Sequence of chain 1.K:
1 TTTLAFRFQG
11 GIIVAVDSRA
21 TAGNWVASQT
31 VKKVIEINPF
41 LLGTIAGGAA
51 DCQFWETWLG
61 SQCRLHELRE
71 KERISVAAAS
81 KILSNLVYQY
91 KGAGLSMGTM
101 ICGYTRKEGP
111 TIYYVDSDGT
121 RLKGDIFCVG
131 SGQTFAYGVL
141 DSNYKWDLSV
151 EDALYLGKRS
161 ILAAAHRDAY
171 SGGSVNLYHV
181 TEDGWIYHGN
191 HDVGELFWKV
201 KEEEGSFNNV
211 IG

Sequence of chain 1.L:
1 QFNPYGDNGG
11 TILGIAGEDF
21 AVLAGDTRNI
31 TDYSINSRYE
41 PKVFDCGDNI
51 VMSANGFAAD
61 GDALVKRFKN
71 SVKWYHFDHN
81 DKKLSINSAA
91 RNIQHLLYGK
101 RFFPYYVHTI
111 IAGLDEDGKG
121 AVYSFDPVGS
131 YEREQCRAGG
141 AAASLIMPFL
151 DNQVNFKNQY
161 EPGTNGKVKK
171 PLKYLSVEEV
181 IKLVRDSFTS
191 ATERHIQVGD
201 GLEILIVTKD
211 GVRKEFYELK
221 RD

A protein and the small-molecule ligand that binds it are described below.
Small molecule (SMILES): CC(C)C[C@H](NC(=O)[C@H](Cc1ccccc1)NC(=O)c1cnccn1)B(O)O

Binding-site contacts:
Ligand atom O28 contacts residue THR1 of chain 1.K at 2.3 Å (h-bond).
Ligand atom C7 contacts residue THR21 of chain 1.K at 3.9 Å.
Ligand atom C10 contacts residue THR21 of chain 1.K at 3.5 Å.
Ligand atom C5 contacts residue ASP126 of chain 1.L at 3.9 Å.
Ligand atom N9 contacts residue THR21 of chain 1.K at 2.9 Å (h-bond).
Ligand atom C3 contacts residue ALA49 of chain 1.K at 3.7 Å (hydrophobic).
Ligand atom C3 contacts residue ASP126 of chain 1.L at 3.7 Å.
Ligand atom C21 contacts residue GLY47 of chain 1.K at 3.9 Å.
Ligand atom B26 contacts residue THR1 of chain 1.K at 1.4 Å.
Ligand atom N4 contacts residue ASP126 of chain 1.L at 3.4 Å.
Ligand atom N1 contacts residue THR21 of chain 1.K at 3.0 Å (h-bond).
Ligand atom C6 contacts residue ALA27 of chain 1.K at 3.7 Å (hydrophobic).
Ligand atom C21 contacts residue LYS33 of chain 1.K at 3.8 Å.
Ligand atom C24 contacts residue ILE45 of chain 1.K at 3.9 Å (hydrophobic).
Ligand atom C22 contacts residue LYS33 of chain 1.K at 3.7 Å.
Ligand atom O27 contacts residue ALA46 of chain 1.K at 3.9 Å.
Ligand atom O19 contacts residue THR21 of chain 1.K at 2.9 Å (h-bond).
Ligand atom N20 contacts residue GLY47 of chain 1.K at 3.0 Å (h-bond).
Ligand atom C10 contacts residue GLY47 of chain 1.K at 3.7 Å.
Ligand atom C22 contacts residue THR1 of chain 1.K at 2.7 Å.
Ligand atom C22 contacts residue GLY47 of chain 1.K at 3.7 Å.
Ligand atom C13 contacts residue GLY47 of chain 1.K at 3.9 Å.
Ligand atom C25 contacts residue ARG19 of chain 1.K at 4.0 Å.
Ligand atom N20 contacts residue THR1 of chain 1.K at 3.7 Å.
Ligand atom C24 contacts residue ALA49 of chain 1.K at 3.8 Å (hydrophobic).
Ligand atom C23 contacts residue GLY47 of chain 1.K at 3.6 Å.
Ligand atom O27 contacts residue GLY47 of chain 1.K at 2.9 Å (h-bond).
Ligand atom O19 contacts residue ALA20 of chain 1.K at 3.2 Å.
Ligand atom B26 contacts residue LYS33 of chain 1.K at 3.8 Å.
Ligand atom C11 contacts residue THR21 of chain 1.K at 3.2 Å.
Ligand atom O8 contacts residue ALA49 of chain 1.K at 3.2 Å (h-bond).
Ligand atom C2 contacts residue THR21 of chain 1.K at 3.9 Å.
Ligand atom C25 contacts residue ALA20 of chain 1.K at 3.5 Å (hydrophobic).
Ligand atom C18 contacts residue GLY47 of chain 1.K at 3.8 Å.
Ligand atom O8 contacts residue GLY47 of chain 1.K at 3.7 Å.
Ligand atom C21 contacts residue THR1 of chain 1.K at 2.4 Å.
Ligand atom O28 contacts residue TYR170 of chain 1.K at 3.9 Å.
Ligand atom C6 contacts residue THR21 of chain 1.K at 3.9 Å.
Ligand atom O27 contacts residue THR1 of chain 1.K at 2.4 Å (h-bond).
Ligand atom C17 contacts residue THR21 of chain 1.K at 3.6 Å.